Sequence of chain 1.B:
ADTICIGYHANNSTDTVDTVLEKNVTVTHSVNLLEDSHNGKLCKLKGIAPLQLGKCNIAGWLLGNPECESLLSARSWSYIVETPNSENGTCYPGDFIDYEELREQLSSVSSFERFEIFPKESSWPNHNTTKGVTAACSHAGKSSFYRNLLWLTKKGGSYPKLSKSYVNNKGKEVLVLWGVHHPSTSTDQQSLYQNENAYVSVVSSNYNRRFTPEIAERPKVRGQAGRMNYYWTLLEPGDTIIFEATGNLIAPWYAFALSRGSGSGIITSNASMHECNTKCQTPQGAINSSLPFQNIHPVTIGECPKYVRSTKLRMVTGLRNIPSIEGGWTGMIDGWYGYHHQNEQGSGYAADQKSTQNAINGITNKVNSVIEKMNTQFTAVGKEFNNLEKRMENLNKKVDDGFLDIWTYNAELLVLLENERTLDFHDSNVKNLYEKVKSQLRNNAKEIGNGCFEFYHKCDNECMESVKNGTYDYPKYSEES

Binding-site contacts:
Ligand atom N2 contacts residue ASN15 of chain 1.B at 2.9 Å (h-bond).
Ligand atom C8 contacts residue THR17 of chain 1.B at 4.1 Å.
Ligand atom C1 contacts residue ASN15 of chain 1.B at 1.4 Å.
Ligand atom O7 contacts residue ASN15 of chain 1.B at 3.2 Å (h-bond).
Ligand atom O5 contacts residue ASN15 of chain 1.B at 2.4 Å (h-bond).
Ligand atom C5 contacts residue ASN15 of chain 1.B at 3.7 Å.
Ligand atom C3 contacts residue ASN15 of chain 1.B at 3.8 Å.
Ligand atom C2 contacts residue ASN15 of chain 1.B at 2.5 Å.
Ligand atom C8 contacts residue SER16 of chain 1.B at 4.4 Å.
Ligand atom C8 contacts residue ASN15 of chain 1.B at 3.0 Å.
Ligand atom C4 contacts residue ASN15 of chain 1.B at 4.3 Å.
Ligand atom C7 contacts residue ASN15 of chain 1.B at 3.1 Å.

A small-molecule ligand and the protein it binds are described below.
Small molecule (SMILES): CC(=O)N[C@@H]1[C@@H](O)[C@H](O)[C@@H](CO)O[C@H]1O